Sequence of chain 1.A:
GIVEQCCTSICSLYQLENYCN

Binding-site contacts:
Ligand atom C4 contacts residue LEU6 of chain 2.B at 4.5 Å (hydrophobic).
Ligand atom C2 contacts residue HIS5 of chain 2.B at 3.6 Å.
Ligand atom O1 contacts residue SER9 of chain 1.A at 3.6 Å (h-bond).
Ligand atom O1 contacts residue LEU11 of chain 1.B at 4.4 Å.
Ligand atom C3 contacts residue CYS11 of chain 1.A at 4.3 Å (hydrophobic).
Ligand atom O1 contacts residue HIS5 of chain 2.B at 4.2 Å.
Ligand atom C7 contacts residue CYS11 of chain 1.A at 4.4 Å (hydrophobic).
Ligand atom C5 contacts residue HIS5 of chain 2.B at 4.5 Å.
Ligand atom C5 contacts residue CYS6 of chain 1.A at 4.4 Å (hydrophobic).
Ligand atom O1 contacts residue CYS6 of chain 1.A at 2.7 Å (h-bond).
Ligand atom C6 contacts residue LEU6 of chain 2.B at 4.1 Å (hydrophobic).
Ligand atom O1 contacts residue ILE10 of chain 1.A at 3.5 Å.
Ligand atom C1 contacts residue CYS6 of chain 1.A at 3.3 Å (hydrophobic).
Ligand atom C3 contacts residue LEU16 of chain 1.A at 4.2 Å (hydrophobic).
Ligand atom C3 contacts residue ALA14 of chain 1.B at 4.3 Å (hydrophobic).
Ligand atom C4 contacts residue LEU11 of chain 1.B at 3.8 Å (hydrophobic).
Ligand atom C4 contacts residue HIS10 of chain 1.B at 3.8 Å.
Ligand atom O1 contacts residue CYS11 of chain 1.A at 2.9 Å (h-bond).
Ligand atom C6 contacts residue LEU11 of chain 1.B at 3.4 Å (hydrophobic).
Ligand atom C7 contacts residue LEU16 of chain 1.A at 3.6 Å (hydrophobic).
Ligand atom C5 contacts residue LEU6 of chain 2.B at 3.6 Å (hydrophobic).
Ligand atom C2 contacts residue LEU11 of chain 1.B at 4.1 Å (hydrophobic).
Ligand atom C5 contacts residue HIS10 of chain 1.B at 3.8 Å.
Ligand atom C3 contacts residue LEU11 of chain 1.B at 4.1 Å (hydrophobic).
Ligand atom C5 contacts residue CYS7 of chain 1.B at 4.2 Å (hydrophobic).
Ligand atom O1 contacts residue VAL2 of chain 2.B at 4.2 Å.
Ligand atom C7 contacts residue LEU17 of chain 2.D at 3.5 Å (hydrophobic).
Ligand atom C7 contacts residue ALA14 of chain 1.B at 3.4 Å (hydrophobic).
Ligand atom C7 contacts residue HIS5 of chain 2.B at 4.0 Å.
Ligand atom C1 contacts residue CYS11 of chain 1.A at 3.9 Å (hydrophobic).
Ligand atom C6 contacts residue HIS5 of chain 2.B at 4.2 Å.
Ligand atom C1 contacts residue HIS5 of chain 2.B at 3.8 Å.
Ligand atom C2 contacts residue CYS11 of chain 1.A at 3.4 Å (hydrophobic).
Ligand atom C6 contacts residue CYS7 of chain 1.B at 4.0 Å (hydrophobic).
Ligand atom C1 contacts residue LEU11 of chain 1.B at 3.8 Å (hydrophobic).
Ligand atom C3 contacts residue HIS5 of chain 2.B at 3.8 Å.
Ligand atom C4 contacts residue HIS5 of chain 2.B at 4.3 Å.
Ligand atom C6 contacts residue CYS6 of chain 1.A at 3.1 Å (hydrophobic).
Ligand atom C2 contacts residue LEU16 of chain 1.A at 4.2 Å (hydrophobic).
Ligand atom C5 contacts residue LEU11 of chain 1.B at 3.4 Å (hydrophobic).

Sequence of chain 2.D:
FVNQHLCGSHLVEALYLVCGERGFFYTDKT

Sequence of chain 1.B:
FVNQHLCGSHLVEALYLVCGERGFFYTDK

Sequence of chain 2.B:
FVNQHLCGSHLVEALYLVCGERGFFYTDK

A protein and the small-molecule ligand that binds it are described below.
Small molecule (SMILES): Cc1cccc(O)c1